Binding-site contacts:
Ligand atom O contacts residue GLY48 of chain 1.C at 3.0 Å (h-bond).
Ligand atom CD contacts residue ILE47 of chain 1.D at 3.4 Å (hydrophobic).
Ligand atom C contacts residue ASN25 of chain 1.D at 3.4 Å.
Ligand atom CA contacts residue ASP29 of chain 1.D at 3.4 Å.
Ligand atom CD2 contacts residue GLY27 of chain 1.C at 3.4 Å.
Ligand atom C contacts residue GLY48 of chain 1.D at 3.5 Å.
Ligand atom O contacts residue ASP29 of chain 1.D at 3.1 Å (salt-bridge).
Ligand atom N contacts residue GLY27 of chain 1.C at 2.9 Å (h-bond).
Ligand atom O contacts residue ALA28 of chain 1.C at 3.5 Å.
Ligand atom O contacts residue ASN25 of chain 1.D at 2.5 Å (h-bond).
Ligand atom CA contacts residue GLY48 of chain 1.D at 3.3 Å.
Ligand atom O contacts residue ASP29 of chain 1.C at 2.9 Å (salt-bridge).
Ligand atom O contacts residue ILE47 of chain 1.C at 3.5 Å.
Ligand atom NH1 contacts residue ARG87 of chain 1.D at 3.1 Å (salt-bridge).
Ligand atom NE2 contacts residue ILE47 of chain 1.D at 2.9 Å.
Ligand atom OG contacts residue ARG8 of chain 1.C at 2.5 Å (salt-bridge).
Ligand atom ND2 contacts residue VAL32 of chain 1.C at 3.4 Å.
Ligand atom N contacts residue GLY48 of chain 1.D at 2.7 Å (h-bond).
Ligand atom CA contacts residue GLY27 of chain 1.D at 3.4 Å.
Ligand atom OE1 contacts residue ALA28 of chain 1.D at 3.4 Å.
Ligand atom O contacts residue ALA28 of chain 1.D at 3.5 Å.
Ligand atom O contacts residue GLY49 of chain 1.D at 3.4 Å.
Ligand atom O contacts residue GLY27 of chain 1.D at 3.5 Å (h-bond).
Ligand atom N contacts residue ASP29 of chain 1.D at 2.9 Å (salt-bridge).
Ligand atom OE1 contacts residue ASP29 of chain 1.D at 2.8 Å (salt-bridge).
Ligand atom CD1 contacts residue GLY27 of chain 1.D at 3.4 Å.
Ligand atom O contacts residue GLY49 of chain 1.C at 3.3 Å.
Ligand atom NE2 contacts residue ASP30 of chain 1.D at 2.8 Å (salt-bridge).
Ligand atom CG contacts residue ASP29 of chain 1.D at 3.1 Å.
Ligand atom CG contacts residue ILE47 of chain 1.D at 2.9 Å (hydrophobic).
Ligand atom ND2 contacts residue ILE84 of chain 1.C at 3.2 Å.
Ligand atom CB contacts residue ARG8 of chain 1.C at 3.3 Å.
Ligand atom O contacts residue GLY48 of chain 1.D at 2.9 Å (h-bond).
Ligand atom OE1 contacts residue ASP30 of chain 1.D at 3.0 Å (salt-bridge).
Ligand atom O contacts residue ILE47 of chain 1.D at 3.4 Å.
Ligand atom N contacts residue GLY48 of chain 1.C at 2.7 Å (h-bond).
Ligand atom CA contacts residue GLY48 of chain 1.C at 3.4 Å.
Ligand atom CD2 contacts residue LEU23 of chain 1.D at 3.4 Å (hydrophobic).
Ligand atom N contacts residue ASP29 of chain 1.C at 2.9 Å (salt-bridge).
Ligand atom N contacts residue GLY27 of chain 1.D at 2.9 Å (h-bond).

Sequence of chain 1.C:
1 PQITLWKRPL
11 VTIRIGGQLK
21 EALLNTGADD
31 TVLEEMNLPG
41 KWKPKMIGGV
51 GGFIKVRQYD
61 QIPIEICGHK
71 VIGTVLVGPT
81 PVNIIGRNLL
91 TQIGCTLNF

Sequence of chain 1.D:
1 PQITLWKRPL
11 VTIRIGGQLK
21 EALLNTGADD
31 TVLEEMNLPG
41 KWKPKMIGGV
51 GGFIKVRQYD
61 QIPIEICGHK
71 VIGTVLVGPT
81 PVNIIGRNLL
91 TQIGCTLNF

A protein and the small-molecule ligand that binds it are described below.
Small molecule (SMILES): NC(=O)CC[C@H](NC(=O)[C@H](Cc1ccccc1)NC(=O)[C@H](Cc1ccccc1)NC(=O)[C@H](CC(N)=O)NC(=O)CNC(=O)[C@@H]1CCCN1)C(=O)N[C@@H](CO)C(=O)N[C@H](C=O)CCCN=C(N)N